Sequence of chain 1.B:
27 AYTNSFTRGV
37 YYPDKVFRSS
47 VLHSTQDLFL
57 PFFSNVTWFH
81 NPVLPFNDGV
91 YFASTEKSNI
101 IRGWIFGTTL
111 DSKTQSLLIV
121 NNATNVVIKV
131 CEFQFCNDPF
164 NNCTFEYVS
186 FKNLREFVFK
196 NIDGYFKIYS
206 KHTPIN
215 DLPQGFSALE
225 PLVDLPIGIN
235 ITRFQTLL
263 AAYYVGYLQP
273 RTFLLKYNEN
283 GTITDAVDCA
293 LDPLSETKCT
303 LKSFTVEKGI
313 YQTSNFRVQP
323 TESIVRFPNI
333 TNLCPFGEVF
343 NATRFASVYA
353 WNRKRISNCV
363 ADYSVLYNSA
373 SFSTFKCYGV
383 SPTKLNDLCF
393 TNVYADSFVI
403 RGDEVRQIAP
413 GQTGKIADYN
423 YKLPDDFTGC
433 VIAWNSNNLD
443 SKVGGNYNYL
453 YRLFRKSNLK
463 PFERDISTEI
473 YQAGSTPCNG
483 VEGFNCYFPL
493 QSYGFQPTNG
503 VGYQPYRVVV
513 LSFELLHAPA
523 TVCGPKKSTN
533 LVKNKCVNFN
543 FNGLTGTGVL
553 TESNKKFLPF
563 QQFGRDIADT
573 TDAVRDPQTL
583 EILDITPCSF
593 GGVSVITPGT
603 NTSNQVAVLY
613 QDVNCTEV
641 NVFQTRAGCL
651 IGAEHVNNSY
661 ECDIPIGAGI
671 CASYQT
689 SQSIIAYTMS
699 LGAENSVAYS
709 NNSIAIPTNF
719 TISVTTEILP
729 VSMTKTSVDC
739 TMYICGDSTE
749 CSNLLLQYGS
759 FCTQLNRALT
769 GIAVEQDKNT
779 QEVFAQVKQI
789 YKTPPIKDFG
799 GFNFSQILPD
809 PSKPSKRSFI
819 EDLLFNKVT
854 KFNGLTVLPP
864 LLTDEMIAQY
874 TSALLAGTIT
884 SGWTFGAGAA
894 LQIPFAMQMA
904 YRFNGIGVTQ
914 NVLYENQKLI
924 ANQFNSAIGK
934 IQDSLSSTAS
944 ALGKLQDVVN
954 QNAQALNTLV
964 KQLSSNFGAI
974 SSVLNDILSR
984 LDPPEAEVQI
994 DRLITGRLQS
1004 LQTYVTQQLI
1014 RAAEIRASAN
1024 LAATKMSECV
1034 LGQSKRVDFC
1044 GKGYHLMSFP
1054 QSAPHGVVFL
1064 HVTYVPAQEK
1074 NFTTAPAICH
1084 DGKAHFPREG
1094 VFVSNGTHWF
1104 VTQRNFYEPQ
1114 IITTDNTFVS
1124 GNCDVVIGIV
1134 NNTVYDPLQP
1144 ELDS

The protein below binds the small molecule below.
Small molecule (SMILES): CC(=O)N[C@@H]1[C@@H](O)[C@H](O)[C@@H](CO)O[C@H]1O

Binding-site contacts:
Ligand atom O5 contacts residue ASN165 of chain 1.B at 2.0 Å (h-bond).
Ligand atom C3 contacts residue ASN165 of chain 1.B at 3.9 Å.
Ligand atom C2 contacts residue ASN165 of chain 1.B at 2.8 Å.
Ligand atom C4 contacts residue ASN165 of chain 1.B at 4.1 Å.
Ligand atom C6 contacts residue ASN165 of chain 1.B at 4.2 Å.
Ligand atom C1 contacts residue ASN165 of chain 1.B at 1.4 Å.
Ligand atom C5 contacts residue ASN165 of chain 1.B at 3.2 Å.
Ligand atom O6 contacts residue ASN165 of chain 1.B at 3.6 Å.
Ligand atom N2 contacts residue ASN165 of chain 1.B at 3.4 Å (h-bond).
Ligand atom C7 contacts residue ASN165 of chain 1.B at 4.4 Å.